Sequence of chain 2.C:
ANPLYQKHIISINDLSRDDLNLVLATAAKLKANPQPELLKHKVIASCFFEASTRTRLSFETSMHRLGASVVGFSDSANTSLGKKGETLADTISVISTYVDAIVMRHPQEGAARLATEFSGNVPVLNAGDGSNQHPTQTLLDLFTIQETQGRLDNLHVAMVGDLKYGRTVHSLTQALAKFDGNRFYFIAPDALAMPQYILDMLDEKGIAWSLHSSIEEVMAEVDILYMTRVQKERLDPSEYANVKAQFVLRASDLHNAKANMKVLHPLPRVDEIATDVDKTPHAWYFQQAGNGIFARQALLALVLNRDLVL

Sequence of chain 1.C:
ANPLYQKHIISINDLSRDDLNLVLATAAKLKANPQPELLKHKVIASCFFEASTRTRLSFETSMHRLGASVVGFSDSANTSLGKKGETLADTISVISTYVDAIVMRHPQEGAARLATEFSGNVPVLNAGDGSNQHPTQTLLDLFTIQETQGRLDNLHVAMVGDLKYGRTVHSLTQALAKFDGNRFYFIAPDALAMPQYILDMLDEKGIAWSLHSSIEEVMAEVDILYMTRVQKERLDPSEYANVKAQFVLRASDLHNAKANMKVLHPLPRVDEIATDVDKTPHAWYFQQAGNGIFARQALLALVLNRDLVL

Binding-site contacts:
Ligand atom NAM contacts residue PRO266 of chain 2.C at 3.9 Å.
Ligand atom CAL contacts residue SER52 of chain 2.C at 2.6 Å.
Ligand atom OAD contacts residue LEU267 of chain 2.C at 3.9 Å.
Ligand atom CAL contacts residue THR55 of chain 2.C at 3.0 Å.
Ligand atom OAH contacts residue SER52 of chain 2.C at 3.5 Å (h-bond).
Ligand atom OAG contacts residue ARG54 of chain 2.C at 3.3 Å (salt-bridge).
Ligand atom OAG contacts residue SER80 of chain 1.C at 3.9 Å.
Ligand atom PAQ contacts residue ARG229 of chain 2.C at 4.0 Å.
Ligand atom OAH contacts residue ARG105 of chain 2.C at 3.6 Å.
Ligand atom OAB contacts residue ARG167 of chain 2.C at 2.8 Å (salt-bridge).
Ligand atom NAN contacts residue THR55 of chain 2.C at 3.3 Å (h-bond).
Ligand atom OAB contacts residue HIS134 of chain 2.C at 3.8 Å.
Ligand atom OAA contacts residue THR168 of chain 2.C at 2.7 Å (h-bond).
Ligand atom CAP contacts residue HIS134 of chain 2.C at 3.6 Å.
Ligand atom OAG contacts residue THR55 of chain 2.C at 3.8 Å.
Ligand atom PAR contacts residue ARG54 of chain 2.C at 3.9 Å.
Ligand atom OAC contacts residue LEU267 of chain 2.C at 3.9 Å.
Ligand atom PAR contacts residue SER52 of chain 2.C at 3.0 Å.
Ligand atom OAD contacts residue ARG54 of chain 2.C at 3.3 Å (salt-bridge).
Ligand atom CAJ contacts residue HIS134 of chain 2.C at 3.0 Å.
Ligand atom CAI contacts residue THR168 of chain 2.C at 4.0 Å.
Ligand atom NAN contacts residue GLN137 of chain 2.C at 3.9 Å.
Ligand atom CAP contacts residue ARG105 of chain 2.C at 3.0 Å.
Ligand atom OAG contacts residue SER52 of chain 2.C at 2.7 Å (h-bond).
Ligand atom CAP contacts residue THR55 of chain 2.C at 3.5 Å.
Ligand atom CAI contacts residue GLN137 of chain 2.C at 3.7 Å.
Ligand atom CAP contacts residue ARG167 of chain 2.C at 3.8 Å.
Ligand atom NAM contacts residue THR168 of chain 2.C at 2.7 Å (h-bond).
Ligand atom NAN contacts residue HIS134 of chain 2.C at 3.2 Å (h-bond).
Ligand atom CAI contacts residue PRO266 of chain 2.C at 3.9 Å (hydrophobic).
Ligand atom CAO contacts residue THR168 of chain 2.C at 3.0 Å.
Ligand atom CAL contacts residue ARG105 of chain 2.C at 2.8 Å.
Ligand atom CAK contacts residue LEU267 of chain 2.C at 3.8 Å (hydrophobic).
Ligand atom NAN contacts residue ARG105 of chain 2.C at 4.0 Å.
Ligand atom CAK contacts residue PRO266 of chain 2.C at 4.0 Å (hydrophobic).
Ligand atom CAJ contacts residue GLN137 of chain 2.C at 3.0 Å.
Ligand atom OAB contacts residue ARG105 of chain 2.C at 2.6 Å (salt-bridge).
Ligand atom PAR contacts residue ARG105 of chain 2.C at 4.0 Å.
Ligand atom OAF contacts residue ARG229 of chain 2.C at 2.9 Å (salt-bridge).
Ligand atom OAC contacts residue ARG229 of chain 2.C at 3.3 Å (salt-bridge).

This small molecule binds to this protein.
Small molecule (SMILES): O=C(CP(=O)(O)O)NCCNC(=O)CP(=O)(O)O